Binding-site contacts:
Ligand atom OP1 contacts residue LYS44 of chain 1.L at 2.7 Å (salt-bridge).
Ligand atom OP1 contacts residue GLN162 of chain 1.C at 3.8 Å.
Ligand atom O3' contacts residue PRO45 of chain 1.L at 3.5 Å.
Ligand atom N6 contacts residue ARG23 of chain 1.E at 3.1 Å (salt-bridge).
Ligand atom OP2 contacts residue LYS44 of chain 1.L at 4.4 Å.
Ligand atom O2' contacts residue GLN162 of chain 1.C at 4.2 Å.
Ligand atom C5' contacts residue LYS44 of chain 1.L at 4.2 Å.
Ligand atom C4' contacts residue MG1 of chain 1.MD at 3.5 Å.
Ligand atom O4' contacts residue MG1 of chain 1.MD at 3.3 Å.
Ligand atom C3' contacts residue PRO45 of chain 1.L at 4.3 Å (hydrophobic).
Ligand atom C5' contacts residue PRO45 of chain 1.L at 4.3 Å (hydrophobic).
Ligand atom C1' contacts residue MG1 of chain 1.MD at 3.5 Å.
Ligand atom O2' contacts residue LYS44 of chain 1.L at 4.3 Å.
Ligand atom O3' contacts residue GLN162 of chain 1.C at 4.4 Å.
Ligand atom C4' contacts residue PRO45 of chain 1.L at 3.9 Å (hydrophobic).
Ligand atom OP1 contacts residue PRO45 of chain 1.L at 4.4 Å.
Ligand atom C6 contacts residue ARG23 of chain 1.E at 4.0 Å.
Ligand atom C2 contacts residue GLY21 of chain 1.E at 4.5 Å.
Ligand atom O3' contacts residue LYS44 of chain 1.L at 2.8 Å (salt-bridge).
Ligand atom C3' contacts residue MG1 of chain 1.MD at 4.2 Å.
Ligand atom N7 contacts residue ARG23 of chain 1.E at 4.0 Å.
Ligand atom C3' contacts residue LYS44 of chain 1.L at 4.0 Å.
Ligand atom C2' contacts residue MG1 of chain 1.MD at 3.7 Å.
Ligand atom C4' contacts residue LYS44 of chain 1.L at 4.2 Å.
Ligand atom C5 contacts residue ARG23 of chain 1.E at 4.3 Å.
Ligand atom C5' contacts residue GLN162 of chain 1.C at 3.8 Å.
Ligand atom O5' contacts residue LYS44 of chain 1.L at 4.4 Å.
Ligand atom P contacts residue LYS44 of chain 1.L at 3.3 Å.
Ligand atom O2' contacts residue MG1 of chain 1.MD at 3.0 Å.

Sequence of chain 1.C:
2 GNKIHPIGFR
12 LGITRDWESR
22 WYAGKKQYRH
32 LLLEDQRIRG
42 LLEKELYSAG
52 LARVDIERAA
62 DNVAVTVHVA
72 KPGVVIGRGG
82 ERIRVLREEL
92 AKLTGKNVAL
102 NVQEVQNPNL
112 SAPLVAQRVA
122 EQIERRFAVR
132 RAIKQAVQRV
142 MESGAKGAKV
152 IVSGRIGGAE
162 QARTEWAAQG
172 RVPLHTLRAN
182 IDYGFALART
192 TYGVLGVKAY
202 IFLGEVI

Sequence of chain 1.E:
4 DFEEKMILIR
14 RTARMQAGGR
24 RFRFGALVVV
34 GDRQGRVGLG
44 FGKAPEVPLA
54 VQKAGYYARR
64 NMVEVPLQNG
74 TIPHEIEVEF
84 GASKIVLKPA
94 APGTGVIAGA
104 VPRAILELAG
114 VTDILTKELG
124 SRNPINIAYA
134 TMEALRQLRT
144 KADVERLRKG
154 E

A small-molecule ligand and the protein it binds are described below.
Small molecule (SMILES): Nc1ccn([C@@H]2O[C@H](CO[P](=O)(O)O[C@H]3[C@@H](O)[C@H](n4ccc(=O)[nH]c4=O)O[C@@H]3CO[P](=O)(O)O[C@H]3[C@@H](O)[C@H](n4ccc(=O)[nH]c4=O)O[C@@H]3CO)[C@@H](O[P](=O)(O)OC[C@H]3O[C@@H](n4cnc5c(N)ncnc54)[C@H](O)[C@@H]3O[P](=O)(O)OC[C@H]3O[C@@H](n4cnc5c(N)ncnc54)[C@H](O)[C@@H]3O[P](=O)(O)OC[C@H]3O[C@@H](n4cnc5c(N)ncnc54)[C@H](O)[C@@H]3O)[C@H]2O)c(=O)n1

Sequence of chain 1.L:
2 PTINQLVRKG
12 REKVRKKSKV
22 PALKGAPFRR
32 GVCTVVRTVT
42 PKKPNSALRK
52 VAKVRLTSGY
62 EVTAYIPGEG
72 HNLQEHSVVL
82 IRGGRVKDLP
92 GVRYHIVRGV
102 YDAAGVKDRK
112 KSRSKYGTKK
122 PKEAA